Binding-site contacts:
Ligand atom O7 contacts residue THR26 of chain 1.C at 2.7 Å (h-bond).
Ligand atom C10 contacts residue HIS41 of chain 1.C at 3.6 Å.
Ligand atom C8 contacts residue CYS145 of chain 1.C at 3.9 Å (hydrophobic).
Ligand atom C12 contacts residue ASN142 of chain 1.C at 4.1 Å.
Ligand atom C10 contacts residue CYS145 of chain 1.C at 2.8 Å (hydrophobic).
Ligand atom O5 contacts residue CYS145 of chain 1.C at 3.4 Å (h-bond).
Ligand atom O8 contacts residue GLY143 of chain 1.C at 3.2 Å (h-bond).
Ligand atom C2 contacts residue GLN189 of chain 1.C at 3.8 Å.
Ligand atom C12 contacts residue GLY143 of chain 1.C at 4.1 Å.
Ligand atom O2 contacts residue GLU166 of chain 1.C at 3.7 Å.
Ligand atom C11 contacts residue CYS145 of chain 1.C at 1.9 Å (hydrophobic).
Ligand atom C14 contacts residue THR25 of chain 1.C at 4.1 Å.
Ligand atom C7 contacts residue CYS145 of chain 1.C at 3.2 Å (hydrophobic).
Ligand atom C15 contacts residue CYS145 of chain 1.C at 4.1 Å (hydrophobic).
Ligand atom C2 contacts residue ARG188 of chain 1.C at 3.7 Å.
Ligand atom O6 contacts residue THR25 of chain 1.C at 3.5 Å.
Ligand atom C13 contacts residue THR26 of chain 1.C at 3.9 Å.
Ligand atom O2 contacts residue MET165 of chain 1.C at 3.4 Å.
Ligand atom C15 contacts residue HIS41 of chain 1.C at 4.1 Å.
Ligand atom C9 contacts residue MET165 of chain 1.C at 3.8 Å (hydrophobic).
Ligand atom C11 contacts residue HIS41 of chain 1.C at 4.0 Å.
Ligand atom C4 contacts residue HIS41 of chain 1.C at 3.6 Å.
Ligand atom O8 contacts residue SER144 of chain 1.C at 3.4 Å (h-bond).
Ligand atom C12 contacts residue CYS145 of chain 1.C at 2.7 Å (hydrophobic).
Ligand atom C16 contacts residue CYS44 of chain 1.C at 3.7 Å (hydrophobic).
Ligand atom O1 contacts residue HIS41 of chain 1.C at 3.2 Å.
Ligand atom C16 contacts residue TYR54 of chain 1.C at 3.4 Å (hydrophobic).
Ligand atom C16 contacts residue ASP187 of chain 1.C at 3.6 Å.
Ligand atom O4 contacts residue GLN189 of chain 1.C at 3.7 Å.
Ligand atom C13 contacts residue CYS145 of chain 1.C at 4.0 Å (hydrophobic).
Ligand atom C1 contacts residue MET165 of chain 1.C at 3.7 Å (hydrophobic).
Ligand atom C16 contacts residue HIS41 of chain 1.C at 3.5 Å.
Ligand atom O4 contacts residue ARG188 of chain 1.C at 3.4 Å.
Ligand atom O8 contacts residue CYS145 of chain 1.C at 3.0 Å (h-bond).
Ligand atom O3 contacts residue MET165 of chain 1.C at 3.5 Å.
Ligand atom C7 contacts residue HIS164 of chain 1.C at 3.7 Å.
Ligand atom C5 contacts residue HIS41 of chain 1.C at 3.9 Å.
Ligand atom C6 contacts residue MET165 of chain 1.C at 3.9 Å (hydrophobic).
Ligand atom C7 contacts residue HIS41 of chain 1.C at 3.4 Å.
Ligand atom O4 contacts residue ASP187 of chain 1.C at 3.5 Å (salt-bridge).

Sequence of chain 1.C:
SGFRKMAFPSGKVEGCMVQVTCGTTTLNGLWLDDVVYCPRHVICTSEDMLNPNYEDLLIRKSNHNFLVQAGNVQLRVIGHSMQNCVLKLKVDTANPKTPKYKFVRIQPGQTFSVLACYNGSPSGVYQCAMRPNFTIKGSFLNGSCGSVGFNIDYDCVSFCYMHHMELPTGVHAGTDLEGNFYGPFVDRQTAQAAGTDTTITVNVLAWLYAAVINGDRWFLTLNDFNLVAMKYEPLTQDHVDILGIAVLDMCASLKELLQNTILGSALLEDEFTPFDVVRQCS

The protein below binds the small molecule below.
Small molecule (SMILES): COc1cc(O)c2c(c1)O[C@@H](c1cc(O)c(O)c(O)c1)[C@H](O)C2=O